A small-molecule ligand and the protein it binds are described below.
Small molecule (SMILES): OC[C@H]1O[C@H](OC[C@H]2O[C@@H](O)[C@@H](O)[C@@H](O)[C@@H]2O)[C@H](O)[C@@H](O)[C@H]1O

Binding-site contacts:
Ligand atom C6 contacts residue TRP18 of chain 1.A at 3.6 Å (hydrophobic).
Ligand atom O6 contacts residue TRP18 of chain 1.A at 4.2 Å.
Ligand atom C2 contacts residue ARG67 of chain 1.A at 3.7 Å.
Ligand atom O6 contacts residue TRP18 of chain 1.A at 4.1 Å.
Ligand atom C3 contacts residue ASP38 of chain 1.A at 3.5 Å.
Ligand atom C5 contacts residue TRP18 of chain 1.A at 3.6 Å (hydrophobic).
Ligand atom C4 contacts residue TRP18 of chain 1.A at 3.8 Å (hydrophobic).
Ligand atom O6 contacts residue TYR70 of chain 1.A at 4.5 Å.
Ligand atom C2 contacts residue TYR70 of chain 1.A at 3.3 Å (hydrophobic).
Ligand atom C1 contacts residue ARG73 of chain 1.A at 3.8 Å.
Ligand atom C4 contacts residue ARG67 of chain 1.A at 4.1 Å.
Ligand atom C3 contacts residue TRP18 of chain 1.A at 4.5 Å (hydrophobic).
Ligand atom O3 contacts residue TRP18 of chain 1.A at 3.6 Å.
Ligand atom O2 contacts residue ARG67 of chain 1.A at 3.5 Å (salt-bridge).
Ligand atom O4 contacts residue ASN130 of chain 1.A at 4.0 Å.
Ligand atom C1 contacts residue TYR70 of chain 1.A at 3.7 Å (hydrophobic).
Ligand atom O4 contacts residue ASP38 of chain 1.A at 2.6 Å (salt-bridge).
Ligand atom C6 contacts residue ARG73 of chain 1.A at 4.1 Å.
Ligand atom O2 contacts residue TYR70 of chain 1.A at 2.8 Å (h-bond).
Ligand atom O6 contacts residue ARG73 of chain 1.A at 4.2 Å.
Ligand atom O4 contacts residue ASN128 of chain 1.A at 4.1 Å.
Ligand atom C4 contacts residue TRP18 of chain 1.A at 3.5 Å (hydrophobic).
Ligand atom O3 contacts residue TRP18 of chain 1.A at 4.0 Å.
Ligand atom O3 contacts residue ARG67 of chain 1.A at 3.0 Å (salt-bridge).
Ligand atom C4 contacts residue ARG73 of chain 1.A at 4.0 Å.
Ligand atom O4 contacts residue ARG67 of chain 1.A at 3.2 Å (salt-bridge).
Ligand atom C4 contacts residue ASP38 of chain 1.A at 3.4 Å.
Ligand atom O4 contacts residue TRP18 of chain 1.A at 3.8 Å.
Ligand atom C6 contacts residue ASN128 of chain 1.A at 3.4 Å.
Ligand atom C3 contacts residue ARG67 of chain 1.A at 3.8 Å.
Ligand atom O5 contacts residue ARG73 of chain 1.A at 3.0 Å (salt-bridge).
Ligand atom O3 contacts residue ASP38 of chain 1.A at 2.5 Å (salt-bridge).
Ligand atom O4 contacts residue ARG73 of chain 1.A at 2.8 Å (salt-bridge).
Ligand atom O2 contacts residue TRP18 of chain 1.A at 4.1 Å.
Ligand atom C5 contacts residue ARG73 of chain 1.A at 4.1 Å.
Ligand atom C3 contacts residue TRP18 of chain 1.A at 3.8 Å (hydrophobic).
Ligand atom O6 contacts residue ASN128 of chain 1.A at 3.9 Å.
Ligand atom C2 contacts residue ARG73 of chain 1.A at 4.2 Å.

Sequence of chain 1.A:
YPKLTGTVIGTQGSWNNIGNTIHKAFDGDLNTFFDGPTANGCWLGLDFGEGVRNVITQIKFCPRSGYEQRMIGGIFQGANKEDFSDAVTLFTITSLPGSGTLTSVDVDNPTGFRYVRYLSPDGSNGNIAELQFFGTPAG